Binding-site contacts:
Ligand atom CL contacts residue PHE116 of chain 1.A at 3.7 Å.
Ligand atom CL contacts residue CYS304 of chain 1.A at 3.7 Å.
Ligand atom C3 contacts residue TRP220 of chain 1.A at 3.5 Å (hydrophobic).
Ligand atom C6 contacts residue TRP220 of chain 1.A at 3.5 Å (hydrophobic).
Ligand atom C19 contacts residue TRP112 of chain 1.A at 3.4 Å (hydrophobic).
Ligand atom C23 contacts residue PHE123 of chain 1.A at 3.7 Å (hydrophobic).
Ligand atom O21 contacts residue PHE123 of chain 1.A at 3.4 Å.
Ligand atom C10 contacts residue TRP112 of chain 1.A at 3.3 Å (hydrophobic).
Ligand atom N5 contacts residue TRP220 of chain 1.A at 3.3 Å.
Ligand atom O4 contacts residue TRP112 of chain 1.A at 3.4 Å.
Ligand atom O21 contacts residue LEU301 of chain 1.A at 3.2 Å.
Ligand atom O17 contacts residue TRP112 of chain 1.A at 3.6 Å.
Ligand atom C8 contacts residue TRP112 of chain 1.A at 3.4 Å (hydrophobic).
Ligand atom O9 contacts residue TRP112 of chain 1.A at 3.0 Å (h-bond).
Ligand atom C11 contacts residue HIS111 of chain 1.A at 3.2 Å.
Ligand atom O21 contacts residue TRP220 of chain 1.A at 3.6 Å.
Ligand atom C7 contacts residue LEU301 of chain 1.A at 3.6 Å (hydrophobic).
Ligand atom C22 contacts residue TRP21 of chain 1.A at 3.5 Å (hydrophobic).
Ligand atom CL contacts residue TRP112 of chain 1.A at 3.6 Å.
Ligand atom N16 contacts residue TRP112 of chain 1.A at 3.4 Å.
Ligand atom C13 contacts residue NAP1 of chain 1.C at 3.7 Å.
Ligand atom C13 contacts residue TRP21 of chain 1.A at 3.5 Å (hydrophobic).
Ligand atom O17 contacts residue CYS304 of chain 1.A at 3.4 Å.
Ligand atom N2 contacts residue TRP21 of chain 1.A at 3.5 Å.
Ligand atom C15 contacts residue TRP112 of chain 1.A at 3.5 Å (hydrophobic).
Ligand atom C11 contacts residue NAP1 of chain 1.C at 3.5 Å.
Ligand atom O18 contacts residue ALA300 of chain 1.A at 3.4 Å.
Ligand atom O14 contacts residue NAP1 of chain 1.C at 2.9 Å.
Ligand atom O9 contacts residue HIS111 of chain 1.A at 3.0 Å (h-bond).
Ligand atom C7 contacts residue TRP112 of chain 1.A at 3.4 Å (hydrophobic).
Ligand atom CL contacts residue THR114 of chain 1.A at 2.9 Å.
Ligand atom N16 contacts residue CYS304 of chain 1.A at 3.6 Å.
Ligand atom O17 contacts residue TYR310 of chain 1.A at 3.5 Å.
Ligand atom O14 contacts residue TYR49 of chain 1.A at 2.6 Å (h-bond).
Ligand atom O18 contacts residue LEU301 of chain 1.A at 2.9 Å (h-bond).
Ligand atom C1 contacts residue TRP112 of chain 1.A at 3.4 Å (hydrophobic).
Ligand atom C20 contacts residue TRP220 of chain 1.A at 3.5 Å (hydrophobic).
Ligand atom O9 contacts residue NAP1 of chain 1.C at 3.5 Å (h-bond).
Ligand atom O18 contacts residue TYR310 of chain 1.A at 3.5 Å.
Ligand atom O14 contacts residue HIS111 of chain 1.A at 2.7 Å (h-bond).

Sequence of chain 1.A:
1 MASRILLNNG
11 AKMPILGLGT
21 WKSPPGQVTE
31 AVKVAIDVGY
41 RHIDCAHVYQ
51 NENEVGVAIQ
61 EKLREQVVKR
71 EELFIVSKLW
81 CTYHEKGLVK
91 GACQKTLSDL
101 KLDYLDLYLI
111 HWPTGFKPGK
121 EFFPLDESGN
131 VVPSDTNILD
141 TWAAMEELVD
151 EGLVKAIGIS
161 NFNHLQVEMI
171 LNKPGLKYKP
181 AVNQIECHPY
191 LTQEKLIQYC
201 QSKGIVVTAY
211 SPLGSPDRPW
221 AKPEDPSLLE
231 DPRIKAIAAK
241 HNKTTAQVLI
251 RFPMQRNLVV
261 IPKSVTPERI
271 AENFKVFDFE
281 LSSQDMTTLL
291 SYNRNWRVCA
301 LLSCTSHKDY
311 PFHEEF

This protein binds this small molecule.
Small molecule (SMILES): O=C(O)Cn1ccc(=O)n(Cc2ccc(Cl)c([N+](=O)[O-])c2)c1=O